The protein below binds the small molecule below.
Small molecule (SMILES): CCC(=O)O[C@@H]1[C@@H](OC(=O)CC)[C@@H](O)O[C@H](COS(N)(=O)=O)[C@H]1OC(=O)CC

Sequence of chain 1.A:
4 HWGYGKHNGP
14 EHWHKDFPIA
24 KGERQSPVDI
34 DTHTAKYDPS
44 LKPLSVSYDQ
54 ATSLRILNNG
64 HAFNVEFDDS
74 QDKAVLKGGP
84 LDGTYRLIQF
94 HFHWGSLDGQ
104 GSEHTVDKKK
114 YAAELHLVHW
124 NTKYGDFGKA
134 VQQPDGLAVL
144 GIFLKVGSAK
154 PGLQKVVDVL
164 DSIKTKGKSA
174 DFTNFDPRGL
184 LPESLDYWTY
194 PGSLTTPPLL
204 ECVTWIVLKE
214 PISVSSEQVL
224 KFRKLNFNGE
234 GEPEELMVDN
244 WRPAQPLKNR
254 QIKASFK

Binding-site contacts:
Ligand atom C2E contacts residue MG51 of chain 1.D at 0.0 Å.
Ligand atom C4B contacts residue MG51 of chain 1.D at 0.0 Å.
Ligand atom O2C contacts residue MG51 of chain 1.D at 0.0 Å (h-bond).
Ligand atom O5E contacts residue THR198 of chain 1.A at 3.0 Å (h-bond).
Ligand atom C2 contacts residue MG51 of chain 1.D at 0.0 Å.
Ligand atom O3C contacts residue ASN62 of chain 1.A at 3.4 Å (h-bond).
Ligand atom C2B contacts residue MG51 of chain 1.D at 0.0 Å.
Ligand atom N5F contacts residue ZN1 of chain 1.B at 2.0 Å.
Ligand atom C5 contacts residue MG51 of chain 1.D at 0.0 Å.
Ligand atom S5C contacts residue MG51 of chain 1.D at 0.0 Å (h-bond).
Ligand atom C2D contacts residue MG51 of chain 1.D at 0.0 Å.
Ligand atom O4C contacts residue MG51 of chain 1.D at 0.0 Å (h-bond).
Ligand atom O3C contacts residue MG51 of chain 1.D at 0.0 Å (h-bond).
Ligand atom C5 contacts residue THR199 of chain 1.A at 3.2 Å.
Ligand atom C4E contacts residue MG51 of chain 1.D at 0.0 Å.
Ligand atom O5 contacts residue HIS94 of chain 1.A at 3.2 Å (h-bond).
Ligand atom O5D contacts residue ZN1 of chain 1.B at 3.3 Å.
Ligand atom S5C contacts residue ZN1 of chain 1.B at 3.1 Å.
Ligand atom C3 contacts residue MG51 of chain 1.D at 0.0 Å.
Ligand atom C3B contacts residue MG51 of chain 1.D at 0.0 Å.
Ligand atom N5F contacts residue THR198 of chain 1.A at 2.7 Å (h-bond).
Ligand atom C6 contacts residue MG51 of chain 1.D at 0.0 Å.
Ligand atom C1 contacts residue MG51 of chain 1.D at 0.0 Å.
Ligand atom O5D contacts residue MG51 of chain 1.D at 0.0 Å (h-bond).
Ligand atom O5E contacts residue LEU197 of chain 1.A at 3.2 Å.
Ligand atom N5F contacts residue MG51 of chain 1.D at 0.0 Å (h-bond).
Ligand atom O2 contacts residue MG51 of chain 1.D at 0.0 Å (h-bond).
Ligand atom C2E contacts residue ASN62 of chain 1.A at 3.3 Å.
Ligand atom O2C contacts residue ASN67 of chain 1.A at 3.0 Å.
Ligand atom C3E contacts residue MG51 of chain 1.D at 0.0 Å.
Ligand atom O5E contacts residue MG51 of chain 1.D at 0.0 Å (h-bond).
Ligand atom O1 contacts residue MG51 of chain 1.D at 1.4 Å.
Ligand atom O3 contacts residue MG51 of chain 1.D at 0.0 Å (h-bond).
Ligand atom C4D contacts residue MG51 of chain 1.D at 0.0 Å.
Ligand atom O5 contacts residue MG51 of chain 1.D at 0.0 Å (h-bond).
Ligand atom C3D contacts residue MG51 of chain 1.D at 0.0 Å.
Ligand atom O6 contacts residue MG51 of chain 1.D at 0.0 Å (h-bond).
Ligand atom C4 contacts residue MG51 of chain 1.D at 0.0 Å.
Ligand atom N5F contacts residue HIS119 of chain 1.A at 3.3 Å (h-bond).
Ligand atom O4 contacts residue MG51 of chain 1.D at 0.0 Å (h-bond).